Binding-site contacts:
Ligand atom O7 contacts residue THR41 of chain 1.D at 4.3 Å.
Ligand atom N2 contacts residue ASN332 of chain 1.C at 3.0 Å (h-bond).
Ligand atom C4 contacts residue ASN332 of chain 1.C at 4.2 Å.
Ligand atom C5 contacts residue TRP21 of chain 1.D at 4.4 Å (hydrophobic).
Ligand atom O6 contacts residue TRP21 of chain 1.D at 3.2 Å (h-bond).
Ligand atom C2 contacts residue ASN332 of chain 1.C at 2.5 Å.
Ligand atom O7 contacts residue ASN332 of chain 1.C at 4.5 Å.
Ligand atom C6 contacts residue ILE45 of chain 1.D at 4.4 Å (hydrophobic).
Ligand atom N2 contacts residue ILE45 of chain 1.D at 4.2 Å.
Ligand atom O5 contacts residue ASN332 of chain 1.C at 2.3 Å (h-bond).
Ligand atom N2 contacts residue ILE30 of chain 1.C at 4.0 Å.
Ligand atom C7 contacts residue ILE45 of chain 1.D at 4.1 Å (hydrophobic).
Ligand atom C3 contacts residue ASN332 of chain 1.C at 3.8 Å.
Ligand atom C1 contacts residue ASN332 of chain 1.C at 1.4 Å.
Ligand atom O6 contacts residue ASN332 of chain 1.C at 4.5 Å.
Ligand atom C6 contacts residue TRP21 of chain 1.D at 4.4 Å (hydrophobic).
Ligand atom C5 contacts residue ILE45 of chain 1.D at 4.0 Å (hydrophobic).
Ligand atom C8 contacts residue LEU52 of chain 1.D at 4.0 Å (hydrophobic).
Ligand atom C7 contacts residue ILE30 of chain 1.C at 3.9 Å (hydrophobic).
Ligand atom C8 contacts residue ILE30 of chain 1.C at 3.5 Å (hydrophobic).
Ligand atom O4 contacts residue ILE45 of chain 1.D at 4.2 Å.
Ligand atom O5 contacts residue TRP21 of chain 1.D at 4.2 Å.
Ligand atom O7 contacts residue ILE45 of chain 1.D at 3.6 Å.
Ligand atom C5 contacts residue ASN332 of chain 1.C at 3.6 Å.
Ligand atom C7 contacts residue ASN332 of chain 1.C at 4.0 Å.

This protein binds this small molecule.
Small molecule (SMILES): CC(=O)N[C@H]1[C@H](O[C@H]2[C@H](O)[C@@H](NC(C)=O)CO[C@@H]2CO)O[C@H](CO)[C@@H](O)[C@@H]1O

Sequence of chain 1.D:
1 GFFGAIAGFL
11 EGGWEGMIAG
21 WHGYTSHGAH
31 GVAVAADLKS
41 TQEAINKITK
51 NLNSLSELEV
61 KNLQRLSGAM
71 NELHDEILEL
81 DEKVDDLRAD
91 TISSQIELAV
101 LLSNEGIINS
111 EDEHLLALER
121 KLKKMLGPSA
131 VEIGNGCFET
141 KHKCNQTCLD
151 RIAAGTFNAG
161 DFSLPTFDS

Sequence of chain 1.C:
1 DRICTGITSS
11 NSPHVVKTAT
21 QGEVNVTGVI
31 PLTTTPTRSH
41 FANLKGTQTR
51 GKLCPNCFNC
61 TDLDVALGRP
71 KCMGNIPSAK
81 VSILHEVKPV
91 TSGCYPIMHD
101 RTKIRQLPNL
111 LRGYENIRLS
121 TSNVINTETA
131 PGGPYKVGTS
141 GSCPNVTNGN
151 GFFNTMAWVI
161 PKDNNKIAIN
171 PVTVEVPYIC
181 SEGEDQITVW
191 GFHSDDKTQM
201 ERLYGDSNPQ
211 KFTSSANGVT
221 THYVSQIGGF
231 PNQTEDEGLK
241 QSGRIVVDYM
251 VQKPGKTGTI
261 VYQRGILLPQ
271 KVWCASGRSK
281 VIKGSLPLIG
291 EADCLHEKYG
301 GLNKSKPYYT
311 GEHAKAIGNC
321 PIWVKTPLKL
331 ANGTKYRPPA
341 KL